This protein binds this small molecule.
Small molecule (SMILES): CC(=O)N[C@@H]1[C@@H](O)[C@H](O)[C@@H](CO)O[C@H]1O

Binding-site contacts:
Ligand atom C7 contacts residue ASN156 of chain 4.A at 3.5 Å.
Ligand atom C1 contacts residue ASN156 of chain 4.A at 1.4 Å.
Ligand atom N2 contacts residue ASN156 of chain 4.A at 2.9 Å (h-bond).
Ligand atom C3 contacts residue ASN156 of chain 4.A at 3.8 Å.
Ligand atom C4 contacts residue ASN156 of chain 4.A at 4.2 Å.
Ligand atom C5 contacts residue ASN156 of chain 4.A at 3.6 Å.
Ligand atom C8 contacts residue ASN166 of chain 4.A at 4.0 Å.
Ligand atom O5 contacts residue ASN156 of chain 4.A at 2.3 Å (h-bond).
Ligand atom O7 contacts residue ASN156 of chain 4.A at 3.7 Å.
Ligand atom C2 contacts residue ASN156 of chain 4.A at 2.4 Å.

Sequence of chain 4.A:
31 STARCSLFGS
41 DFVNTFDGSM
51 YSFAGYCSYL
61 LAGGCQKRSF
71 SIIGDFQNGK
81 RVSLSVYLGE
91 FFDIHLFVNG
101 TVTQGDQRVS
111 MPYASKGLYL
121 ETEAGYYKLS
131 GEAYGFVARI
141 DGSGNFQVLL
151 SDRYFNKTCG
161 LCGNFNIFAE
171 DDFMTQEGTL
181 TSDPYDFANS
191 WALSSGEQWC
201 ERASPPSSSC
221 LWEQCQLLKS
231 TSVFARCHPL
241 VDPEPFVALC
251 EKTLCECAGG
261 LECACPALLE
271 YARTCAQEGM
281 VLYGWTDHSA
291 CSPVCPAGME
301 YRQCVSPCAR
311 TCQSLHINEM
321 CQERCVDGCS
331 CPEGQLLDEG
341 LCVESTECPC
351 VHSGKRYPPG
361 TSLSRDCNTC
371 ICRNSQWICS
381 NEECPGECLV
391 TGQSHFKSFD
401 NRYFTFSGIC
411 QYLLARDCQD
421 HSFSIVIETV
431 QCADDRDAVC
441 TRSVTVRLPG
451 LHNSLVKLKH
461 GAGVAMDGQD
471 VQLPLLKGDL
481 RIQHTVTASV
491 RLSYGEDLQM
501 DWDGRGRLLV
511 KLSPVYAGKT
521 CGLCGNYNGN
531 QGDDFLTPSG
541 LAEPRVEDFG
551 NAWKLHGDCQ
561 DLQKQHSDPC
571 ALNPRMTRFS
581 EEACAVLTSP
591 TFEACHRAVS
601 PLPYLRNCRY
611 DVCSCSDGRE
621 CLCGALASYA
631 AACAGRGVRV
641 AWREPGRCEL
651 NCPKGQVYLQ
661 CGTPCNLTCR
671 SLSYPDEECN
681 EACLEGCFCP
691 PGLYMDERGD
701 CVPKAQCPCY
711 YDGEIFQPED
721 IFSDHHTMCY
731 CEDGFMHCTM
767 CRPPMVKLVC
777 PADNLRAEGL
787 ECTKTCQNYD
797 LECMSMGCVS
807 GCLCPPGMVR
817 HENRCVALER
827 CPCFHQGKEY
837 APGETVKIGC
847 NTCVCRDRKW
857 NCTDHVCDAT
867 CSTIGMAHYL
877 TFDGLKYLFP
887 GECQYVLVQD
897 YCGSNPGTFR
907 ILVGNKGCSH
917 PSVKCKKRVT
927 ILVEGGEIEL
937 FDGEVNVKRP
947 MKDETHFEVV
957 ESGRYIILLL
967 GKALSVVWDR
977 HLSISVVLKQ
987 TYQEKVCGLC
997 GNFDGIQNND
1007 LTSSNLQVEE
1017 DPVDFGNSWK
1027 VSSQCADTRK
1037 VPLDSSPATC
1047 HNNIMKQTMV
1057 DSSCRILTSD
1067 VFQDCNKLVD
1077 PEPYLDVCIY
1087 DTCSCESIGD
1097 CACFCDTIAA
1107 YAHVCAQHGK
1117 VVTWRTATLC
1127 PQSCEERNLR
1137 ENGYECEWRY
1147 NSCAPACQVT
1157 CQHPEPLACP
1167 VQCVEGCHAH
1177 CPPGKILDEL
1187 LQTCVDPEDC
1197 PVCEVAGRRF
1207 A